A small-molecule ligand and the protein it binds are described below.
Small molecule (SMILES): NNC(=O)CSc1ccc(Cl)cc1

Sequence of chain 1.A:
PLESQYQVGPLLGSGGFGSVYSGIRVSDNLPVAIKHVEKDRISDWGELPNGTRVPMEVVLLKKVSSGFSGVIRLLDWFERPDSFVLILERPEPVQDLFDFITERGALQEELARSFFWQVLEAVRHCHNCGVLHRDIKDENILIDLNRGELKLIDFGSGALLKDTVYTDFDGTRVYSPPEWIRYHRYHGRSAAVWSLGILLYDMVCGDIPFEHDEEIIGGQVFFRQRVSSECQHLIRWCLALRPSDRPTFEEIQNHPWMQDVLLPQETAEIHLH

Binding-site contacts:
Ligand atom N contacts residue ILE185 of chain 1.A at 4.0 Å.
Ligand atom N1 contacts residue ASN172 of chain 1.A at 3.7 Å.
Ligand atom C contacts residue ILE185 of chain 1.A at 4.1 Å (hydrophobic).
Ligand atom C6 contacts residue VAL52 of chain 1.A at 3.6 Å (hydrophobic).
Ligand atom C5 contacts residue ILE185 of chain 1.A at 4.3 Å (hydrophobic).
Ligand atom C3 contacts residue LEU174 of chain 1.A at 4.0 Å (hydrophobic).
Ligand atom S contacts residue ILE185 of chain 1.A at 4.3 Å.
Ligand atom O contacts residue ASP186 of chain 1.A at 3.3 Å.
Ligand atom C5 contacts residue VAL52 of chain 1.A at 4.3 Å (hydrophobic).
Ligand atom C contacts residue ILE104 of chain 1.A at 4.2 Å (hydrophobic).
Ligand atom N contacts residue PHE49 of chain 1.A at 3.6 Å.
Ligand atom O contacts residue PHE49 of chain 1.A at 3.9 Å.
Ligand atom N1 contacts residue ASP186 of chain 1.A at 2.5 Å (salt-bridge).
Ligand atom CL contacts residue LEU44 of chain 1.A at 4.2 Å.
Ligand atom C1 contacts residue LEU174 of chain 1.A at 3.8 Å (hydrophobic).
Ligand atom C6 contacts residue PHE49 of chain 1.A at 4.2 Å (hydrophobic).
Ligand atom O contacts residue LYS67 of chain 1.A at 2.9 Å (salt-bridge).
Ligand atom C7 contacts residue ASP186 of chain 1.A at 4.0 Å.
Ligand atom S contacts residue VAL52 of chain 1.A at 4.3 Å.
Ligand atom C contacts residue LEU120 of chain 1.A at 4.1 Å (hydrophobic).
Ligand atom N contacts residue ASP186 of chain 1.A at 3.7 Å.
Ligand atom C7 contacts residue PHE49 of chain 1.A at 3.7 Å (hydrophobic).
Ligand atom C7 contacts residue ILE185 of chain 1.A at 4.3 Å (hydrophobic).
Ligand atom CL contacts residue ALA65 of chain 1.A at 4.3 Å.
Ligand atom C7 contacts residue LYS67 of chain 1.A at 4.0 Å.
Ligand atom C2 contacts residue LEU174 of chain 1.A at 3.5 Å (hydrophobic).
Ligand atom C4 contacts residue VAL52 of chain 1.A at 3.9 Å (hydrophobic).
Ligand atom C3 contacts residue VAL52 of chain 1.A at 4.3 Å (hydrophobic).
Ligand atom CL contacts residue PRO123 of chain 1.A at 4.2 Å.
Ligand atom C1 contacts residue ALA65 of chain 1.A at 3.5 Å (hydrophobic).
Ligand atom N1 contacts residue PHE49 of chain 1.A at 3.2 Å.
Ligand atom CL contacts residue LEU174 of chain 1.A at 3.8 Å.
Ligand atom C4 contacts residue ILE185 of chain 1.A at 4.3 Å (hydrophobic).
Ligand atom CL contacts residue ARG122 of chain 1.A at 3.7 Å.
Ligand atom C contacts residue GLU121 of chain 1.A at 4.2 Å.
Ligand atom C2 contacts residue ALA65 of chain 1.A at 3.8 Å (hydrophobic).
Ligand atom S contacts residue LEU120 of chain 1.A at 3.9 Å.
Ligand atom C6 contacts residue ILE185 of chain 1.A at 4.3 Å (hydrophobic).
Ligand atom C1 contacts residue GLU121 of chain 1.A at 3.4 Å.
Ligand atom C contacts residue ALA65 of chain 1.A at 3.9 Å (hydrophobic).